Binding-site contacts:
Ligand atom C3 contacts residue ARG310 of chain 1.E at 4.1 Å.
Ligand atom C7 contacts residue ASN199 of chain 1.C at 4.2 Å.
Ligand atom O3 contacts residue ARG310 of chain 1.E at 4.1 Å.
Ligand atom C4 contacts residue ASN199 of chain 1.C at 4.1 Å.
Ligand atom C7 contacts residue THR200 of chain 1.C at 3.1 Å.
Ligand atom O7 contacts residue ARG310 of chain 1.E at 3.9 Å.
Ligand atom C2 contacts residue ASN199 of chain 1.C at 2.5 Å.
Ligand atom O3 contacts residue ARG194 of chain 1.C at 4.5 Å.
Ligand atom N2 contacts residue ASN199 of chain 1.C at 3.6 Å.
Ligand atom C1 contacts residue ASN199 of chain 1.C at 1.4 Å.
Ligand atom C5 contacts residue ARG194 of chain 1.C at 3.9 Å.
Ligand atom C6 contacts residue ARG194 of chain 1.C at 3.4 Å.
Ligand atom C3 contacts residue ASN199 of chain 1.C at 3.4 Å.
Ligand atom O7 contacts residue THR200 of chain 1.C at 2.4 Å (h-bond).
Ligand atom O5 contacts residue ARG194 of chain 1.C at 2.7 Å (salt-bridge).
Ligand atom N2 contacts residue THR200 of chain 1.C at 4.0 Å.
Ligand atom C5 contacts residue ASN199 of chain 1.C at 3.6 Å.
Ligand atom C2 contacts residue ARG310 of chain 1.E at 4.2 Å.
Ligand atom O3 contacts residue ASN199 of chain 1.C at 3.2 Å (h-bond).
Ligand atom O7 contacts residue ASN199 of chain 1.C at 3.9 Å.
Ligand atom O6 contacts residue ARG194 of chain 1.C at 2.6 Å (salt-bridge).
Ligand atom C1 contacts residue ARG194 of chain 1.C at 3.4 Å.
Ligand atom C2 contacts residue THR200 of chain 1.C at 4.4 Å.
Ligand atom C8 contacts residue THR200 of chain 1.C at 3.7 Å.
Ligand atom O5 contacts residue ASN199 of chain 1.C at 2.3 Å (h-bond).

The protein below binds the small molecule below.
Small molecule (SMILES): CC(=O)N[C@@H]1[C@@H](O)[C@H](O)[C@@H](CO)O[C@H]1O

Sequence of chain 1.C:
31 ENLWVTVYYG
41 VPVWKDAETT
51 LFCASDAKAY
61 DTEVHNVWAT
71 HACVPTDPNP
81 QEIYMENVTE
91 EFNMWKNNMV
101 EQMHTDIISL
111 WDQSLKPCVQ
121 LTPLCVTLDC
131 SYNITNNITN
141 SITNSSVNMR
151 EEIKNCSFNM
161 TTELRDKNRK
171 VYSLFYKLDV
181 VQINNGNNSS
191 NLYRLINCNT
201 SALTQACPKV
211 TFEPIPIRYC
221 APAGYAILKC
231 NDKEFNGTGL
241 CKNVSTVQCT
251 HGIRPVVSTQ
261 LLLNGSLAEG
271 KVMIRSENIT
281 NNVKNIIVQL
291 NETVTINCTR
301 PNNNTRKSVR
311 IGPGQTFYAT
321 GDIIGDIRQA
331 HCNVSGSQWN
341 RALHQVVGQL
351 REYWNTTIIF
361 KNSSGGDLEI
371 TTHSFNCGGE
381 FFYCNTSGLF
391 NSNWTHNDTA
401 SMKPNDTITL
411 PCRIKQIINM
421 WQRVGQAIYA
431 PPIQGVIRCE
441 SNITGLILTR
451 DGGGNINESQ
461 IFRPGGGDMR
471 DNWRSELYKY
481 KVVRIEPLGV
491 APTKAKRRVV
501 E

Sequence of chain 1.E:
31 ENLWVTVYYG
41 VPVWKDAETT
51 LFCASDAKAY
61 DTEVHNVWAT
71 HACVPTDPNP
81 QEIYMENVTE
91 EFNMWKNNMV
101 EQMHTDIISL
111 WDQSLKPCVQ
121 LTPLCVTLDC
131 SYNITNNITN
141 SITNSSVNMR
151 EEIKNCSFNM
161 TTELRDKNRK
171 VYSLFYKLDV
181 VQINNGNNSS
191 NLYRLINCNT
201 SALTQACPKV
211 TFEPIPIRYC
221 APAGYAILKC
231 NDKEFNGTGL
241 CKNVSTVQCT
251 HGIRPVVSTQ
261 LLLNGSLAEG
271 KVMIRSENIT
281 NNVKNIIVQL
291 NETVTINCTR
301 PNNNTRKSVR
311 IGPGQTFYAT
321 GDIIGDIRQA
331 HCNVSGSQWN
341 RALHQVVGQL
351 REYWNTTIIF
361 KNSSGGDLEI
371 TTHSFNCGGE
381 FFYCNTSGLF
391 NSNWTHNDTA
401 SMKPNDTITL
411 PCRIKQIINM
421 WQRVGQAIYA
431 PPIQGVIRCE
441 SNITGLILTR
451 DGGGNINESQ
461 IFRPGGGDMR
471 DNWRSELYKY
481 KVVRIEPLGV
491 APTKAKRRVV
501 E